Binding-site contacts:
Ligand atom C4 contacts residue VAL306 of chain 1.B at 3.5 Å (hydrophobic).
Ligand atom C7 contacts residue MET357 of chain 1.B at 4.4 Å (hydrophobic).
Ligand atom C5 contacts residue PHE455 of chain 1.B at 4.5 Å (hydrophobic).
Ligand atom C2 contacts residue LEU228 of chain 1.B at 4.2 Å (hydrophobic).
Ligand atom O2 contacts residue ILE131 of chain 1.B at 4.1 Å.
Ligand atom C7 contacts residue LEU303 of chain 1.B at 4.1 Å (hydrophobic).
Ligand atom C6 contacts residue MET357 of chain 1.B at 4.3 Å (hydrophobic).
Ligand atom C6 contacts residue GLY307 of chain 1.B at 4.5 Å.
Ligand atom C1 contacts residue LEU228 of chain 1.B at 3.5 Å (hydrophobic).
Ligand atom O2 contacts residue SER229 of chain 1.B at 3.3 Å.
Ligand atom C5 contacts residue VAL306 of chain 1.B at 3.7 Å (hydrophobic).
Ligand atom C7 contacts residue GLY307 of chain 1.B at 3.8 Å.
Ligand atom C2 contacts residue SER229 of chain 1.B at 3.6 Å.
Ligand atom C6 contacts residue LEU354 of chain 1.B at 4.3 Å (hydrophobic).
Ligand atom C6 contacts residue PHE455 of chain 1.B at 4.2 Å (hydrophobic).
Ligand atom C2 contacts residue VAL306 of chain 1.B at 3.8 Å (hydrophobic).
Ligand atom C8 contacts residue GLY307 of chain 1.B at 3.7 Å.
Ligand atom C1 contacts residue SER229 of chain 1.B at 3.8 Å.
Ligand atom C5 contacts residue ILE130 of chain 1.B at 4.5 Å (hydrophobic).
Ligand atom C3 contacts residue VAL306 of chain 1.B at 3.8 Å (hydrophobic).
Ligand atom C6 contacts residue VAL306 of chain 1.B at 3.8 Å (hydrophobic).
Ligand atom C8 contacts residue HEM1 of chain 1.E at 3.7 Å.
Ligand atom C7 contacts residue ILE145 of chain 1.B at 3.6 Å (hydrophobic).
Ligand atom C4 contacts residue PHE455 of chain 1.B at 3.9 Å (hydrophobic).
Ligand atom C8 contacts residue ILE145 of chain 1.B at 4.2 Å (hydrophobic).
Ligand atom C6 contacts residue ILE145 of chain 1.B at 4.3 Å (hydrophobic).
Ligand atom C7 contacts residue HEM1 of chain 1.E at 4.5 Å.
Ligand atom O2 contacts residue LEU228 of chain 1.B at 3.0 Å (h-bond).
Ligand atom C7 contacts residue LEU354 of chain 1.B at 4.5 Å (hydrophobic).
Ligand atom C8 contacts residue LEU354 of chain 1.B at 3.5 Å (hydrophobic).
Ligand atom C5 contacts residue ILE145 of chain 1.B at 4.2 Å (hydrophobic).
Ligand atom O1 contacts residue LEU228 of chain 1.B at 4.1 Å.
Ligand atom C8 contacts residue MET357 of chain 1.B at 4.2 Å (hydrophobic).
Ligand atom O2 contacts residue ALA234 of chain 1.B at 3.9 Å.
Ligand atom C1 contacts residue ILE131 of chain 1.B at 4.4 Å (hydrophobic).
Ligand atom C3 contacts residue MET143 of chain 1.B at 4.4 Å (hydrophobic).

Sequence of chain 1.B:
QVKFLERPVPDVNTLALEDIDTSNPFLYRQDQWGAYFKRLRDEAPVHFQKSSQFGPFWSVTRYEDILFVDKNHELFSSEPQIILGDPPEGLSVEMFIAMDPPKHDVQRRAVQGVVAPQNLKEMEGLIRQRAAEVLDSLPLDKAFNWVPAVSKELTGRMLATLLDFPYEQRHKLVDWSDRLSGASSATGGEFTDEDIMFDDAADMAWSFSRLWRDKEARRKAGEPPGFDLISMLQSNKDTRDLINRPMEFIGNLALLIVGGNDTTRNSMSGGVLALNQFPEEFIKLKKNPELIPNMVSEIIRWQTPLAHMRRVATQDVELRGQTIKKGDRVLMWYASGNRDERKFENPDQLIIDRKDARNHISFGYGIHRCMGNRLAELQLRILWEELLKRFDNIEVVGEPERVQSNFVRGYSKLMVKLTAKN

A small-molecule ligand and the protein it binds are described below.
Small molecule (SMILES): CCCCCCCC(=O)O